Sequence of chain 1.B:
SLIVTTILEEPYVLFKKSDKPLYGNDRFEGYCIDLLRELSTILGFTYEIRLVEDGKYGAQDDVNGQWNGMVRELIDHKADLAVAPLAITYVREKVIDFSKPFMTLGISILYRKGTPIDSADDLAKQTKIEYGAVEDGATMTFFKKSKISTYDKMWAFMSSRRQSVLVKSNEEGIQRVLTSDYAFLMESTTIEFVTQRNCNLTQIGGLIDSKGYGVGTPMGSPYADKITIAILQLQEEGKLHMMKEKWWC

This small molecule binds to this protein.
Small molecule (SMILES): N[C@@H](CCC(=O)O)C(=O)O

Binding-site contacts:
Ligand atom N contacts residue PRO89 of chain 1.B at 2.9 Å (h-bond).
Ligand atom OE2 contacts residue GLU191 of chain 1.B at 3.8 Å.
Ligand atom CA contacts residue ALA142 of chain 1.B at 4.1 Å (hydrophobic).
Ligand atom OE1 contacts residue THR143 of chain 1.B at 3.0 Å (h-bond).
Ligand atom OE1 contacts residue GLY141 of chain 1.B at 3.6 Å.
Ligand atom CA contacts residue PRO89 of chain 1.B at 4.1 Å (hydrophobic).
Ligand atom N contacts residue TYR61 of chain 1.B at 3.8 Å.
Ligand atom CD contacts residue GLU191 of chain 1.B at 4.0 Å.
Ligand atom N contacts residue GLU191 of chain 1.B at 2.9 Å (salt-bridge).
Ligand atom CG contacts residue GLU191 of chain 1.B at 4.0 Å.
Ligand atom C contacts residue ARG96 of chain 1.B at 3.5 Å.
Ligand atom OE1 contacts residue ALA142 of chain 1.B at 3.3 Å (h-bond).
Ligand atom OE1 contacts residue GLU191 of chain 1.B at 4.3 Å.
Ligand atom O contacts residue ALA91 of chain 1.B at 3.0 Å (h-bond).
Ligand atom CA contacts residue TYR61 of chain 1.B at 4.1 Å (hydrophobic).
Ligand atom OE2 contacts residue THR143 of chain 1.B at 2.7 Å (h-bond).
Ligand atom N contacts residue ALA91 of chain 1.B at 4.3 Å.
Ligand atom OXT contacts residue ALA142 of chain 1.B at 2.7 Å (h-bond).
Ligand atom C contacts residue ALA142 of chain 1.B at 3.6 Å (hydrophobic).
Ligand atom O contacts residue LEU90 of chain 1.B at 3.8 Å.
Ligand atom O contacts residue ALA142 of chain 1.B at 4.2 Å.
Ligand atom C contacts residue PRO89 of chain 1.B at 4.3 Å (hydrophobic).
Ligand atom CB contacts residue GLY141 of chain 1.B at 4.3 Å.
Ligand atom N contacts residue TYR217 of chain 1.B at 4.1 Å.
Ligand atom CB contacts residue ALA142 of chain 1.B at 4.3 Å (hydrophobic).
Ligand atom CG contacts residue ASN174 of chain 1.B at 4.0 Å.
Ligand atom CA contacts residue GLU191 of chain 1.B at 3.3 Å.
Ligand atom OXT contacts residue GLY141 of chain 1.B at 3.3 Å.
Ligand atom O contacts residue ARG96 of chain 1.B at 2.8 Å (salt-bridge).
Ligand atom CB contacts residue GLU191 of chain 1.B at 4.4 Å.
Ligand atom OXT contacts residue ARG96 of chain 1.B at 2.8 Å (salt-bridge).
Ligand atom C contacts residue ALA91 of chain 1.B at 4.1 Å (hydrophobic).
Ligand atom C contacts residue GLU191 of chain 1.B at 4.3 Å.
Ligand atom OXT contacts residue TYR61 of chain 1.B at 3.5 Å.
Ligand atom CB contacts residue TYR61 of chain 1.B at 3.6 Å (hydrophobic).
Ligand atom O contacts residue TYR61 of chain 1.B at 3.6 Å.
Ligand atom OE2 contacts residue MET190 of chain 1.B at 4.3 Å.
Ligand atom O contacts residue PRO89 of chain 1.B at 3.7 Å.
Ligand atom C contacts residue TYR61 of chain 1.B at 3.7 Å (hydrophobic).
Ligand atom CD contacts residue THR143 of chain 1.B at 3.3 Å.